Sequence of chain 1.F:
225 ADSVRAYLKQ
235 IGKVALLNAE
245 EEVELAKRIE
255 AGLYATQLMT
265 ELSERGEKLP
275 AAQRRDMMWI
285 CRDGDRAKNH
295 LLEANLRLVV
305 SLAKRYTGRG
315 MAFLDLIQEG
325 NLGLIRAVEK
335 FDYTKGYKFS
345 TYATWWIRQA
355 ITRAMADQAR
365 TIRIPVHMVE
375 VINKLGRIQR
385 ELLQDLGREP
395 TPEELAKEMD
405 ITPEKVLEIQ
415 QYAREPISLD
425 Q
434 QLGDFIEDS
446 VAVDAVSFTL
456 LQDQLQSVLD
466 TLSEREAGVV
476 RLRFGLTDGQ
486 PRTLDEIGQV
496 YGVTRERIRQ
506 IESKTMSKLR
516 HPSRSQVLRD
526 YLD

This protein binds this small molecule.
Small molecule (SMILES): CCc1c(Cl)c(O)c(Cl)c(O)c1C(=O)O[C@H]1[C@H](O)[C@H](OC)[C@H](OC/C2=C\C=C\C[C@H](O)/C(C)=C/[C@H](CC)[C@@H](O[C@@H]3OC(C)(C)[C@@H](OC(=O)C(C)C)[C@H](O)[C@@H]3O)/C(C)=C/C(C)=C/C[C@@H]([C@@H](C)O)OC2=O)O[C@@H]1C

Sequence of chain 1.D:
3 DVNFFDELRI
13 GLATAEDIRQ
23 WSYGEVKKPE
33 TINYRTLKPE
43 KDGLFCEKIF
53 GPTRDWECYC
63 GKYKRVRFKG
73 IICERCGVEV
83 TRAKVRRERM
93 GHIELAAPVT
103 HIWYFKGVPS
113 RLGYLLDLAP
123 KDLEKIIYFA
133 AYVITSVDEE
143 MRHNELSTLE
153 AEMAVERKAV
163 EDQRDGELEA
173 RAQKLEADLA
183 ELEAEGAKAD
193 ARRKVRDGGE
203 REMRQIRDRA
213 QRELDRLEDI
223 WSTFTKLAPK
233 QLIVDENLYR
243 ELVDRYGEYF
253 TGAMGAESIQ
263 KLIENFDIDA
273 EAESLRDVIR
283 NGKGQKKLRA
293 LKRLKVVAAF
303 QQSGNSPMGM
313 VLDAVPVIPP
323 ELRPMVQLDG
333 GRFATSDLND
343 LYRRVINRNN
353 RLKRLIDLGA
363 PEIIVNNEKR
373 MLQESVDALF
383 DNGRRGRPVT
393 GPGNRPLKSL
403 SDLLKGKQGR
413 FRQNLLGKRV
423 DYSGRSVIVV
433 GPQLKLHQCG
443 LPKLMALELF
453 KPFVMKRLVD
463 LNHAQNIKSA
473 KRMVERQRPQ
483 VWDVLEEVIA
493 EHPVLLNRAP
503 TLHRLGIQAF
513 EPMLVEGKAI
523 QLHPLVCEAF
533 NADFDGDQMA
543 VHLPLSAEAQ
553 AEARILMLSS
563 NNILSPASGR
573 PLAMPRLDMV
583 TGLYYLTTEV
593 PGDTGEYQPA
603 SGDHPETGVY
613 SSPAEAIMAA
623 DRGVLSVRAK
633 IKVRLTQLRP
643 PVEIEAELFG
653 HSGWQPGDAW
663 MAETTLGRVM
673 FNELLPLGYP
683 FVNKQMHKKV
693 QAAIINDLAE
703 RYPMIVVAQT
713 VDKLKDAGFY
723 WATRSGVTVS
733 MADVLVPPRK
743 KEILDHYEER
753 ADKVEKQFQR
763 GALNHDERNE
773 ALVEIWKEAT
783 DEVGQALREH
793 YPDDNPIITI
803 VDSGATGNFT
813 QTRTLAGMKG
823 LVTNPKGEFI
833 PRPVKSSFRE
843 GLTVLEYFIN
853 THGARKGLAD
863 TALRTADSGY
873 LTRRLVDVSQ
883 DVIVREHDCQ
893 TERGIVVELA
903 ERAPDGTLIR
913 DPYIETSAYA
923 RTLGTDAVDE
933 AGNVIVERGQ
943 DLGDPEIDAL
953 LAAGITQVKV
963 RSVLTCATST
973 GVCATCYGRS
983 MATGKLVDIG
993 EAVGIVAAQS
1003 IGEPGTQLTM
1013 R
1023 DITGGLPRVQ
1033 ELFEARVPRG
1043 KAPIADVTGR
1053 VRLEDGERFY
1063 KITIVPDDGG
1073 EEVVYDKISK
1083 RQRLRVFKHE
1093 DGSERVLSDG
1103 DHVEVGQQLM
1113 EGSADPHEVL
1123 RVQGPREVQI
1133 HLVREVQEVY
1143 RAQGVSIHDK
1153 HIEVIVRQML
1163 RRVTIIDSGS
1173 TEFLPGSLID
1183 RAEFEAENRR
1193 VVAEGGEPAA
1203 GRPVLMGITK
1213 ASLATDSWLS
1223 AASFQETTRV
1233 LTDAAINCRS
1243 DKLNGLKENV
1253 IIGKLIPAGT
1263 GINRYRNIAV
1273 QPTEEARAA

Sequence of chain 1.C:
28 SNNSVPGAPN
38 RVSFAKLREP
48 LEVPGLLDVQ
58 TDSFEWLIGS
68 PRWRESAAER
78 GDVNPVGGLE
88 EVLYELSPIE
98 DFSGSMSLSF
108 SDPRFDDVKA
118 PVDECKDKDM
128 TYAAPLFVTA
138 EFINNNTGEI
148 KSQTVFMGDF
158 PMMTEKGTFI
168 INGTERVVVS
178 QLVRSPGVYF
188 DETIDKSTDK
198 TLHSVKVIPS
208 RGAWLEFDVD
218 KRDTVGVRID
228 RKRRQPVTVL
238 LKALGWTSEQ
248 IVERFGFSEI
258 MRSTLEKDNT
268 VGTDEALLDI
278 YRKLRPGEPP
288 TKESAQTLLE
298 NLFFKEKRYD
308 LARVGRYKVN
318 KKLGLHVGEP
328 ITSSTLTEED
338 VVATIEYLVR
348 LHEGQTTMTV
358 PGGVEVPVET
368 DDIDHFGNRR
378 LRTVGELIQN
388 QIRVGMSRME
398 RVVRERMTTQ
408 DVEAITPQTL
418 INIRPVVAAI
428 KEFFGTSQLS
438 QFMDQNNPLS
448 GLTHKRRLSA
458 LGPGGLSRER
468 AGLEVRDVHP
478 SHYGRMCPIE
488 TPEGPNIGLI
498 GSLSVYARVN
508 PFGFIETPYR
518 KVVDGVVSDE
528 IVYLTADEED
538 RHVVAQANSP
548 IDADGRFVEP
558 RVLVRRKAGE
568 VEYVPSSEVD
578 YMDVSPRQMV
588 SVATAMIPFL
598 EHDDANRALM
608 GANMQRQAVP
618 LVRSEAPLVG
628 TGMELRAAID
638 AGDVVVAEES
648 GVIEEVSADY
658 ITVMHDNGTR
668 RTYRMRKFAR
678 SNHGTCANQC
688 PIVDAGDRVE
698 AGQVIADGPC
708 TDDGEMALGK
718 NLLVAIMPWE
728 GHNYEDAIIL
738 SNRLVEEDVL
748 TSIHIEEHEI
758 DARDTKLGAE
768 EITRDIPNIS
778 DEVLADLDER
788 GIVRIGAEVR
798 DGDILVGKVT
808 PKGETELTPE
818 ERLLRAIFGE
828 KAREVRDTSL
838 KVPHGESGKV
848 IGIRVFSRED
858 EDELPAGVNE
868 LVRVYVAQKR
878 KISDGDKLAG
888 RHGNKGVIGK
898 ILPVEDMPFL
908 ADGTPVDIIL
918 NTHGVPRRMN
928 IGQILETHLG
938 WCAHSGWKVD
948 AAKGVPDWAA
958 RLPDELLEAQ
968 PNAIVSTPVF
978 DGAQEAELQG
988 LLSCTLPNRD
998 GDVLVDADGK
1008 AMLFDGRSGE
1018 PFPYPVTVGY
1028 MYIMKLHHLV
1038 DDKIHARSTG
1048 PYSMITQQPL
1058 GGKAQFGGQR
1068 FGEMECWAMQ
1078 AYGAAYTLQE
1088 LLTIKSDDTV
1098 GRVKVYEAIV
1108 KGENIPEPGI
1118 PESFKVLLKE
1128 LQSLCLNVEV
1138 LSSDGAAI

Binding-site contacts:
Ligand atom C31 contacts residue ARG89 of chain 1.D at 3.5 Å.
Ligand atom O9 contacts residue ARG89 of chain 1.D at 3.5 Å (salt-bridge).
Ligand atom O13 contacts residue LYS86 of chain 1.D at 3.4 Å.
Ligand atom C51 contacts residue ASP424 of chain 1.F at 3.1 Å.
Ligand atom O7 contacts residue ARG89 of chain 1.D at 2.8 Å (salt-bridge).
Ligand atom O12 contacts residue LYS1101 of chain 1.C at 3.0 Å (salt-bridge).
Ligand atom C38 contacts residue LYS1101 of chain 1.C at 3.7 Å.
Ligand atom O6 contacts residue ARG89 of chain 1.D at 3.1 Å (salt-bridge).
Ligand atom C52 contacts residue LEU423 of chain 1.F at 3.1 Å (hydrophobic).
Ligand atom O11 contacts residue ARG84 of chain 1.D at 3.3 Å (salt-bridge).
Ligand atom C40 contacts residue ARG84 of chain 1.D at 3.5 Å.
Ligand atom C38 contacts residue ARG84 of chain 1.D at 3.3 Å.
Ligand atom O3 contacts residue ASP1094 of chain 1.C at 3.2 Å (salt-bridge).
Ligand atom C20 contacts residue VAL328 of chain 1.D at 3.1 Å (hydrophobic).
Ligand atom C47 contacts residue LEU324 of chain 1.D at 3.4 Å (hydrophobic).
Ligand atom C30 contacts residue ARG89 of chain 1.D at 3.7 Å.
Ligand atom O15 contacts residue ARG412 of chain 1.D at 2.6 Å (salt-bridge).
Ligand atom C23 contacts residue GLN415 of chain 1.D at 3.5 Å.
Ligand atom O8 contacts residue ASP57 of chain 1.D at 3.6 Å (salt-bridge).
Ligand atom C39 contacts residue ARG84 of chain 1.D at 3.2 Å.
Ligand atom C4 contacts residue ARG89 of chain 1.D at 3.5 Å.
Ligand atom O14 contacts residue ARG412 of chain 1.D at 3.5 Å (salt-bridge).
Ligand atom C31 contacts residue VAL1097 of chain 1.C at 3.1 Å (hydrophobic).
Ligand atom C34 contacts residue ARG84 of chain 1.D at 3.5 Å.
Ligand atom C3 contacts residue ARG89 of chain 1.D at 3.6 Å.
Ligand atom C7 contacts residue GLU1119 of chain 1.C at 3.6 Å.
Ligand atom C42 contacts residue ILE1052 of chain 1.C at 3.6 Å (hydrophobic).
Ligand atom C5 contacts residue ARG89 of chain 1.D at 3.5 Å.
Ligand atom C44 contacts residue ILE1052 of chain 1.C at 3.6 Å (hydrophobic).
Ligand atom C35 contacts residue ARG84 of chain 1.D at 3.6 Å.
Ligand atom C16 contacts residue MET1051 of chain 1.C at 3.4 Å (hydrophobic).
Ligand atom O4 contacts residue ARG412 of chain 1.D at 3.4 Å (salt-bridge).
Ligand atom C48 contacts residue ILE1052 of chain 1.C at 3.5 Å (hydrophobic).
Ligand atom C20 contacts residue MET1051 of chain 1.C at 3.6 Å (hydrophobic).
Ligand atom O3 contacts residue THR1096 of chain 1.C at 3.0 Å (h-bond).
Ligand atom C23 contacts residue ARG412 of chain 1.D at 3.0 Å.
Ligand atom O3 contacts residue GLN1054 of chain 1.C at 3.5 Å.
Ligand atom O5A contacts residue GLU323 of chain 1.D at 2.8 Å (salt-bridge).
Ligand atom CL2 contacts residue LYS1101 of chain 1.C at 2.9 Å.
Ligand atom C21 contacts residue SER1120 of chain 1.C at 3.5 Å.